This small molecule binds to this protein.
Small molecule (SMILES): CC[C@H](C)[C@H](NC(=O)[C@H](CCCCN)NC(=O)[C@H](CC(C)C)NC(=O)CNC(=O)[C@@H]1CCCN1C(=O)[C@@H](N)CC(N)=O)C(=O)N1CCC[C@H]1C(=O)N[C@@H](C)C=O

Binding-site contacts:
Ligand atom ND2 contacts residue ASP163 of chain 1.A at 3.0 Å (salt-bridge).
Ligand atom N contacts residue GLN122 of chain 1.A at 2.8 Å (h-bond).
Ligand atom CA contacts residue GLU162 of chain 1.A at 3.4 Å.
Ligand atom O contacts residue ASP163 of chain 1.A at 3.4 Å (salt-bridge).
Ligand atom C contacts residue GLU162 of chain 1.A at 3.6 Å.
Ligand atom CB contacts residue GLN122 of chain 1.A at 3.8 Å.
Ligand atom C contacts residue GLN122 of chain 1.A at 3.8 Å.
Ligand atom CD1 contacts residue GLU162 of chain 1.A at 3.1 Å.
Ligand atom CD2 contacts residue HIS128 of chain 1.A at 3.6 Å.
Ligand atom CD1 contacts residue SER164 of chain 1.A at 3.3 Å.
Ligand atom O contacts residue GLU162 of chain 1.A at 3.5 Å.
Ligand atom C contacts residue SER164 of chain 1.A at 3.4 Å.
Ligand atom CG contacts residue CYS121 of chain 1.A at 3.8 Å (hydrophobic).
Ligand atom CD1 contacts residue ASN161 of chain 1.A at 3.5 Å.
Ligand atom C contacts residue GLN122 of chain 1.A at 3.6 Å.
Ligand atom CG contacts residue PHE131 of chain 1.A at 3.7 Å (hydrophobic).
Ligand atom CD1 contacts residue VAL160 of chain 1.A at 3.6 Å (hydrophobic).
Ligand atom ND2 contacts residue PHE131 of chain 1.A at 3.6 Å.
Ligand atom CD contacts residue CYS121 of chain 1.A at 3.8 Å (hydrophobic).
Ligand atom CG contacts residue ASP163 of chain 1.A at 3.7 Å.
Ligand atom N contacts residue GLU162 of chain 1.A at 2.9 Å (salt-bridge).
Ligand atom CB contacts residue HIS128 of chain 1.A at 3.2 Å.
Ligand atom CG contacts residue HIS128 of chain 1.A at 3.8 Å.
Ligand atom CD contacts residue CYS121 of chain 1.A at 3.8 Å (hydrophobic).
Ligand atom CB contacts residue ASP163 of chain 1.A at 3.7 Å.
Ligand atom CG contacts residue SER164 of chain 1.A at 3.2 Å.
Ligand atom O contacts residue ILE118 of chain 1.A at 3.8 Å.
Ligand atom CB contacts residue CYS121 of chain 1.A at 3.4 Å (hydrophobic).
Ligand atom CB contacts residue GLN122 of chain 1.A at 3.7 Å.
Ligand atom CA contacts residue GLN122 of chain 1.A at 3.8 Å.
Ligand atom O contacts residue HIS128 of chain 1.A at 3.1 Å (h-bond).
Ligand atom CA contacts residue GLN122 of chain 1.A at 3.4 Å.
Ligand atom CD contacts residue PHE131 of chain 1.A at 3.9 Å (hydrophobic).
Ligand atom OD1 contacts residue PHE131 of chain 1.A at 3.6 Å.
Ligand atom CD contacts residue ALA113 of chain 1.A at 3.8 Å (hydrophobic).
Ligand atom O contacts residue SER164 of chain 1.A at 2.8 Å (h-bond).
Ligand atom CG contacts residue ASN117 of chain 1.A at 3.6 Å.
Ligand atom O contacts residue GLN122 of chain 1.A at 2.9 Å (h-bond).
Ligand atom CD contacts residue TYR313 of chain 1.A at 3.7 Å (hydrophobic).
Ligand atom CD2 contacts residue GLN122 of chain 1.A at 3.4 Å.

Sequence of chain 1.A:
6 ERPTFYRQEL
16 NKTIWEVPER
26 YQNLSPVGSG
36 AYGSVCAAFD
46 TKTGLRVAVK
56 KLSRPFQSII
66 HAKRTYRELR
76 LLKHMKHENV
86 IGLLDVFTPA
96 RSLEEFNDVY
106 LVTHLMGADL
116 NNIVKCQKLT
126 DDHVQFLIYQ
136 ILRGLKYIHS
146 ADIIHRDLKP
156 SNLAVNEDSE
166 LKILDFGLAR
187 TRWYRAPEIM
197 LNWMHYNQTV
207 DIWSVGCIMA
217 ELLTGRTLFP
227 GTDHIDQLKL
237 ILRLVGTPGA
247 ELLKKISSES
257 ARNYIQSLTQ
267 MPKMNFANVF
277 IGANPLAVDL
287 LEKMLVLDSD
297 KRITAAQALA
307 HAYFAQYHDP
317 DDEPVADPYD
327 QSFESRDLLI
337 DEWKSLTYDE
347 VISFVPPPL